Binding-site contacts:
Ligand atom C3 contacts residue HIS94 of chain 1.A at 3.9 Å.
Ligand atom O2 contacts residue GLY194 of chain 1.A at 2.9 Å (h-bond).
Ligand atom O1 contacts residue ASN192 of chain 1.A at 2.9 Å (h-bond).
Ligand atom C9 contacts residue ASN192 of chain 1.A at 4.1 Å.
Ligand atom S2 contacts residue ASN192 of chain 1.A at 4.3 Å.
Ligand atom C8 contacts residue ZN1 of chain 1.C at 3.4 Å.
Ligand atom C6 contacts residue ZN1 of chain 1.C at 4.3 Å.
Ligand atom N1 contacts residue HIS94 of chain 1.A at 4.0 Å.
Ligand atom C8 contacts residue HIS94 of chain 1.A at 3.5 Å.
Ligand atom C8 contacts residue ASP96 of chain 1.A at 3.3 Å.
Ligand atom C9 contacts residue GLY194 of chain 1.A at 3.8 Å.
Ligand atom S2 contacts residue HIS92 of chain 1.A at 4.1 Å.
Ligand atom C7 contacts residue TRP65 of chain 1.A at 3.8 Å (hydrophobic).
Ligand atom C5 contacts residue ASN192 of chain 1.A at 4.0 Å.
Ligand atom S1 contacts residue VAL45 of chain 1.A at 4.3 Å.
Ligand atom C7 contacts residue ASN192 of chain 1.A at 3.7 Å.
Ligand atom C7 contacts residue HIS222 of chain 1.A at 4.0 Å.
Ligand atom O2 contacts residue LEU193 of chain 1.A at 3.4 Å (h-bond).
Ligand atom S2 contacts residue HIS222 of chain 1.A at 3.7 Å.
Ligand atom S2 contacts residue CYS180 of chain 1.A at 3.8 Å.
Ligand atom C2 contacts residue HIS94 of chain 1.A at 4.3 Å.
Ligand atom S1 contacts residue ASN192 of chain 1.A at 3.9 Å.
Ligand atom S2 contacts residue HIS161 of chain 1.A at 3.3 Å (h-bond).
Ligand atom C3 contacts residue GLY194 of chain 1.A at 3.8 Å.
Ligand atom S1 contacts residue MET39 of chain 1.A at 4.1 Å.
Ligand atom C8 contacts residue ZN1 of chain 1.B at 3.3 Å.
Ligand atom O2 contacts residue ASN192 of chain 1.A at 3.4 Å.
Ligand atom C7 contacts residue ZN1 of chain 1.C at 3.9 Å.
Ligand atom C2 contacts residue GLY194 of chain 1.A at 3.9 Å.
Ligand atom C1 contacts residue HIS94 of chain 1.A at 3.7 Å.
Ligand atom C4 contacts residue ASP195 of chain 1.A at 4.2 Å.
Ligand atom C7 contacts residue ASP96 of chain 1.A at 4.2 Å.
Ligand atom S2 contacts residue ZN1 of chain 1.C at 2.3 Å.
Ligand atom C2 contacts residue ASN192 of chain 1.A at 3.9 Å.
Ligand atom C4 contacts residue HIS94 of chain 1.A at 3.8 Å.
Ligand atom S2 contacts residue ZN1 of chain 1.B at 2.3 Å.
Ligand atom S2 contacts residue HIS94 of chain 1.A at 3.5 Å (h-bond).
Ligand atom C3 contacts residue ASP195 of chain 1.A at 4.0 Å.
Ligand atom S2 contacts residue ASP96 of chain 1.A at 3.7 Å.
Ligand atom S1 contacts residue TRP65 of chain 1.A at 3.9 Å.

Sequence of chain 1.A:
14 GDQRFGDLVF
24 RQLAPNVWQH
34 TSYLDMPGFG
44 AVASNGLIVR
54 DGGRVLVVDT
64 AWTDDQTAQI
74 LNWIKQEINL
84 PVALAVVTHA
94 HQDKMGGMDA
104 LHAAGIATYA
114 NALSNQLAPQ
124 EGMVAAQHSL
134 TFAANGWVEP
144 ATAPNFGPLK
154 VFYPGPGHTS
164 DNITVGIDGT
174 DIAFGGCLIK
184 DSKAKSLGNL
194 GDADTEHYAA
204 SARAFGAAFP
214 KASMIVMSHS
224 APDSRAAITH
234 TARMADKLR

A protein and the small-molecule ligand that binds it are described below.
Small molecule (SMILES): O=C(O)[C@H]1CCCN1C(=O)C(CS)CS